Sequence of chain 2.B:
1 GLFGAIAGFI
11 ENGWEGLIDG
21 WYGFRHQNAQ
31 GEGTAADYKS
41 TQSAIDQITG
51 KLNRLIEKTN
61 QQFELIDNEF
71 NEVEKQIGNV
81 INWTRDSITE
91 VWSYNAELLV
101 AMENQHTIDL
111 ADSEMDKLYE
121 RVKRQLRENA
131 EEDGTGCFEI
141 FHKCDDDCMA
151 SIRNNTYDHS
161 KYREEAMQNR

Sequence of chain 2.A:
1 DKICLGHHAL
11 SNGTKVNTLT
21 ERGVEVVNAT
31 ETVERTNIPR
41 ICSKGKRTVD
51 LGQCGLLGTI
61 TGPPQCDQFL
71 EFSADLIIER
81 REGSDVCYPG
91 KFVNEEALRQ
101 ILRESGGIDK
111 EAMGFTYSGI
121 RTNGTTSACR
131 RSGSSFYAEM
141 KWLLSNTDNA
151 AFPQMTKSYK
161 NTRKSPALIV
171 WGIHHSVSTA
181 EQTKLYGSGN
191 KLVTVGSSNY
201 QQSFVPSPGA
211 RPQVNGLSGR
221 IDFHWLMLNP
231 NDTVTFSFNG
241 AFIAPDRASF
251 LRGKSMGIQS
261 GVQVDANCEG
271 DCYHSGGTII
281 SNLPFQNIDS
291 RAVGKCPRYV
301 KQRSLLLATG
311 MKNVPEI

A protein and the small-molecule ligand that binds it are described below.
Small molecule (SMILES): CC(=O)N[C@H]1[C@H](O[C@H]2[C@H](O)[C@@H](NC(C)=O)CO[C@@H]2CO)O[C@H](CO)[C@@H](O)[C@@H]1O

Binding-site contacts:
Ligand atom N2 contacts residue GLU72 of chain 2.B at 3.8 Å.
Ligand atom O7 contacts residue GLU72 of chain 2.B at 4.2 Å.
Ligand atom C8 contacts residue ASN79 of chain 2.B at 3.2 Å.
Ligand atom C8 contacts residue ARG291 of chain 2.A at 3.9 Å.
Ligand atom C7 contacts residue GLU69 of chain 2.B at 4.5 Å.
Ligand atom C2 contacts residue ASN82 of chain 2.B at 2.5 Å.
Ligand atom C7 contacts residue GLU72 of chain 2.B at 3.6 Å.
Ligand atom N2 contacts residue ASN82 of chain 2.B at 3.0 Å (h-bond).
Ligand atom C3 contacts residue ASN82 of chain 2.B at 3.9 Å.
Ligand atom O3 contacts residue GLU72 of chain 2.B at 3.8 Å.
Ligand atom O7 contacts residue GLU69 of chain 2.B at 4.2 Å.
Ligand atom C5 contacts residue ASN82 of chain 2.B at 3.6 Å.
Ligand atom O7 contacts residue ASN79 of chain 2.B at 3.4 Å (h-bond).
Ligand atom C8 contacts residue GLU69 of chain 2.B at 4.0 Å.
Ligand atom O5 contacts residue ASN82 of chain 2.B at 2.3 Å (h-bond).
Ligand atom O7 contacts residue LYS75 of chain 2.B at 3.7 Å.
Ligand atom C7 contacts residue ASN79 of chain 2.B at 3.5 Å.
Ligand atom C1 contacts residue ASN82 of chain 2.B at 1.4 Å.
Ligand atom O7 contacts residue ASN82 of chain 2.B at 4.3 Å.
Ligand atom O6 contacts residue ARG291 of chain 2.A at 4.1 Å.
Ligand atom C8 contacts residue GLU72 of chain 2.B at 3.5 Å.
Ligand atom C8 contacts residue LYS75 of chain 2.B at 3.4 Å.
Ligand atom C8 contacts residue GLY78 of chain 2.B at 4.1 Å.
Ligand atom C7 contacts residue ASN82 of chain 2.B at 3.9 Å.
Ligand atom N2 contacts residue ASN79 of chain 2.B at 4.4 Å.
Ligand atom C3 contacts residue GLU72 of chain 2.B at 4.2 Å.
Ligand atom C7 contacts residue LYS75 of chain 2.B at 3.9 Å.
Ligand atom O6 contacts residue ARG85 of chain 2.B at 4.5 Å.
Ligand atom C4 contacts residue ASN82 of chain 2.B at 4.2 Å.